Binding-site contacts:
Ligand atom C24 contacts residue GLU81 of chain 5.A at 4.3 Å.
Ligand atom C03 contacts residue MET32 of chain 5.A at 4.3 Å (hydrophobic).
Ligand atom C23 contacts residue ILE79 of chain 5.A at 4.1 Å (hydrophobic).
Ligand atom C32 contacts residue PHE66 of chain 5.A at 4.2 Å (hydrophobic).
Ligand atom C33 contacts residue PHE66 of chain 5.A at 4.4 Å (hydrophobic).
Ligand atom C06 contacts residue MET32 of chain 5.A at 3.5 Å (hydrophobic).
Ligand atom O04 contacts residue MET32 of chain 5.A at 3.9 Å.
Ligand atom C22 contacts residue LEU36 of chain 5.A at 4.2 Å (hydrophobic).
Ligand atom C24 contacts residue PHE66 of chain 5.A at 4.3 Å (hydrophobic).
Ligand atom C30 contacts residue PHE66 of chain 5.A at 4.2 Å (hydrophobic).
Ligand atom C31 contacts residue PHE66 of chain 5.A at 4.0 Å (hydrophobic).
Ligand atom C04 contacts residue MET32 of chain 5.A at 3.6 Å (hydrophobic).
Ligand atom C25 contacts residue PHE66 of chain 5.A at 4.3 Å (hydrophobic).
Ligand atom C02 contacts residue MET32 of chain 5.A at 3.6 Å (hydrophobic).
Ligand atom C32 contacts residue ASP70 of chain 5.A at 3.8 Å.
Ligand atom C25 contacts residue GLY82 of chain 5.A at 4.1 Å.
Ligand atom O03 contacts residue ILE79 of chain 5.A at 4.5 Å.
Ligand atom C01 contacts residue MET32 of chain 5.A at 4.5 Å (hydrophobic).
Ligand atom N03 contacts residue PHE66 of chain 5.A at 4.5 Å.
Ligand atom O02 contacts residue ILE79 of chain 5.A at 4.1 Å.
Ligand atom C33 contacts residue ASP70 of chain 5.A at 4.5 Å.
Ligand atom O04 contacts residue PHE66 of chain 5.A at 4.3 Å.
Ligand atom C22 contacts residue PHE66 of chain 5.A at 3.7 Å (hydrophobic).
Ligand atom C22 contacts residue GLY82 of chain 5.A at 4.5 Å.
Ligand atom C24 contacts residue ILE79 of chain 5.A at 3.6 Å (hydrophobic).
Ligand atom C25 contacts residue ILE79 of chain 5.A at 4.3 Å (hydrophobic).
Ligand atom C05 contacts residue MET32 of chain 5.A at 4.2 Å (hydrophobic).
Ligand atom C25 contacts residue GLU81 of chain 5.A at 3.9 Å.

This protein binds this small molecule.
Small molecule (SMILES): C[C@H](C[C@@H](C[C@H](C[C@@H](C[C@@H](CCN1CCCC1=O)N1CCCC1=O)N1CCCC1=O)N1CCCC1=O)N1CCCC1=O)N1CCCC1=O

Sequence of chain 5.A:
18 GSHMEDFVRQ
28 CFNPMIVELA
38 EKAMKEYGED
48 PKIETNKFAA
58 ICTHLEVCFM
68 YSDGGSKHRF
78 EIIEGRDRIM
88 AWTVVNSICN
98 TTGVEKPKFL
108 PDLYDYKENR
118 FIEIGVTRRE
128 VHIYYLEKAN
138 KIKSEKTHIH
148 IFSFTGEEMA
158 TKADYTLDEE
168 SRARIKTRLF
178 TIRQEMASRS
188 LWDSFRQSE